This small molecule binds to this protein.
Small molecule (SMILES): Cc1cc(CCCOc2c(C)cc(-c3noc(C(F)(F)F)n3)cc2C)on1

Sequence of chain 51.A:
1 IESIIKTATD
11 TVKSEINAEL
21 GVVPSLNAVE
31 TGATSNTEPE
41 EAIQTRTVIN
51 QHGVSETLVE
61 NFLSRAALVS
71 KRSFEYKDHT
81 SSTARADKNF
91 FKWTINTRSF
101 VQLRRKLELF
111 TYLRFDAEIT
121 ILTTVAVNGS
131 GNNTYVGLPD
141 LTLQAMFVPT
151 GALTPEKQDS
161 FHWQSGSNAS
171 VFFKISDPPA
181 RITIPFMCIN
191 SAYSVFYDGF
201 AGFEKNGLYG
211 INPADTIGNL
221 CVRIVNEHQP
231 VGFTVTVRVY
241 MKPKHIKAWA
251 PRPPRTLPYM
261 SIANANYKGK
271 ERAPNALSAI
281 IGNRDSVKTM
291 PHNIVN

Sequence of chain 51.B:
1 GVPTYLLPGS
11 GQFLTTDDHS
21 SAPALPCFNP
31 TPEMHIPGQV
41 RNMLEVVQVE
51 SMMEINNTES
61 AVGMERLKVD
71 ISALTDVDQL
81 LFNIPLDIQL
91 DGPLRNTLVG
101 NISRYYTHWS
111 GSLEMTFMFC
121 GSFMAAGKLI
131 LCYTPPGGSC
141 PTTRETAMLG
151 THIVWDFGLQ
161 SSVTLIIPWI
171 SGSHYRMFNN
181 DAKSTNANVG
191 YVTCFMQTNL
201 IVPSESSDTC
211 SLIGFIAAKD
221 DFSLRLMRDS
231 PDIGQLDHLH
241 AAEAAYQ

Sequence of chain 52.B:
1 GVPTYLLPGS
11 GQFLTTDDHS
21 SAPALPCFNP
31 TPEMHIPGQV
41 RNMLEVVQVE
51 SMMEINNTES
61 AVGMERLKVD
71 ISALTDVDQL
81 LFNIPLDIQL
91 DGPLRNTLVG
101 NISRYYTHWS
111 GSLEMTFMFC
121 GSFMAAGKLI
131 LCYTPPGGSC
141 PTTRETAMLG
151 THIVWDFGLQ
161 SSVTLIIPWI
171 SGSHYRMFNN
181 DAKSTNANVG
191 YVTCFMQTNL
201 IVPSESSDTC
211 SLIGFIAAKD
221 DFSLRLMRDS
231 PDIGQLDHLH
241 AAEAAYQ

Binding-site contacts:
Ligand atom F1 contacts residue VAL171 of chain 51.A at 3.0 Å.
Ligand atom F3 contacts residue ILE182 of chain 51.A at 3.2 Å.
Ligand atom CM6 contacts residue ILE184 of chain 51.A at 3.5 Å (hydrophobic).
Ligand atom O1B contacts residue ILE95 of chain 51.A at 3.0 Å.
Ligand atom CM4 contacts residue ALA145 of chain 51.A at 3.5 Å (hydrophobic).
Ligand atom C5B contacts residue ILE184 of chain 51.A at 3.4 Å (hydrophobic).
Ligand atom F3 contacts residue LEU14 of chain 52.B at 3.9 Å.
Ligand atom CM4 contacts residue ILE182 of chain 51.A at 3.6 Å (hydrophobic).
Ligand atom F3 contacts residue ALA169 of chain 51.A at 3.7 Å.
Ligand atom F2 contacts residue SER170 of chain 51.A at 3.5 Å.
Ligand atom C2A contacts residue ILE182 of chain 51.A at 3.6 Å (hydrophobic).
Ligand atom F1 contacts residue SER170 of chain 51.A at 3.7 Å.
Ligand atom F2 contacts residue MET146 of chain 51.A at 3.7 Å.
Ligand atom F1 contacts residue ALA145 of chain 51.A at 3.0 Å.
Ligand atom CM2 contacts residue TRP93 of chain 51.A at 3.9 Å (hydrophobic).
Ligand atom CM3 contacts residue THR97 of chain 51.A at 3.9 Å.
Ligand atom N3A contacts residue PHE147 of chain 51.A at 3.6 Å.
Ligand atom O1A contacts residue LEU220 of chain 51.A at 3.4 Å.
Ligand atom C6B contacts residue ILE95 of chain 51.A at 3.6 Å (hydrophobic).
Ligand atom O1A contacts residue ILE182 of chain 51.A at 3.9 Å.
Ligand atom F3 contacts residue ALA24 of chain 51.B at 3.9 Å.
Ligand atom CM6 contacts residue MET187 of chain 51.A at 3.8 Å (hydrophobic).
Ligand atom C3A contacts residue ILE182 of chain 51.A at 3.2 Å (hydrophobic).
Ligand atom N3A contacts residue ILE182 of chain 51.A at 3.0 Å.
Ligand atom CM2 contacts residue ILE119 of chain 51.A at 3.5 Å (hydrophobic).
Ligand atom CM6 contacts residue ILE217 of chain 51.A at 3.4 Å (hydrophobic).
Ligand atom N1A contacts residue LEU220 of chain 51.A at 3.0 Å.
Ligand atom C4 contacts residue PHE115 of chain 51.A at 3.3 Å (hydrophobic).
Ligand atom C1B contacts residue ILE95 of chain 51.A at 3.5 Å (hydrophobic).
Ligand atom F2 contacts residue PHE147 of chain 51.A at 3.2 Å.
Ligand atom N3A contacts residue ILE184 of chain 51.A at 3.9 Å.
Ligand atom O1A contacts residue ALA145 of chain 51.A at 3.8 Å.
Ligand atom O1 contacts residue ILE217 of chain 51.A at 3.2 Å.
Ligand atom F2 contacts residue ALA169 of chain 51.A at 2.2 Å.
Ligand atom C2A contacts residue LEU220 of chain 51.A at 3.8 Å (hydrophobic).
Ligand atom CM4 contacts residue ALA169 of chain 51.A at 3.5 Å (hydrophobic).
Ligand atom C6B contacts residue ILE184 of chain 51.A at 3.7 Å (hydrophobic).
Ligand atom F2 contacts residue ALA145 of chain 51.A at 3.0 Å.
Ligand atom C3B contacts residue ILE119 of chain 51.A at 3.5 Å (hydrophobic).
Ligand atom C2B contacts residue ILE119 of chain 51.A at 3.5 Å (hydrophobic).